Sequence of chain 1.A:
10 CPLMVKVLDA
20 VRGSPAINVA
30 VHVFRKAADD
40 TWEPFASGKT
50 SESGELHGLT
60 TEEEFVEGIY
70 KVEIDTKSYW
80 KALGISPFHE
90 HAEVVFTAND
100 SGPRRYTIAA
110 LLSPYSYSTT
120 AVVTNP

Sequence of chain 2.A:
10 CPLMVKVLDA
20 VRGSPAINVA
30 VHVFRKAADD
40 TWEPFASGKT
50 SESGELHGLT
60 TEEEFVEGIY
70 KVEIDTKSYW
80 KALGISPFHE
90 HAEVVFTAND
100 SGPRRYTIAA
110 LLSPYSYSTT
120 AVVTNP

Binding-site contacts:
Ligand atom C13 contacts residue ALA108 of chain 1.A at 3.4 Å (hydrophobic).
Ligand atom C10 contacts residue LEU110 of chain 2.A at 3.5 Å (hydrophobic).
Ligand atom O contacts residue 4TX1 of chain 2.C at 1.2 Å.
Ligand atom C5 contacts residue 4TX1 of chain 2.C at 0.9 Å.
Ligand atom C14 contacts residue THR118 of chain 2.A at 3.8 Å.
Ligand atom C contacts residue LYS15 of chain 1.A at 3.8 Å.
Ligand atom C2 contacts residue LEU17 of chain 2.A at 3.7 Å (hydrophobic).
Ligand atom C14 contacts residue SER117 of chain 2.A at 3.2 Å.
Ligand atom O1 contacts residue LYS15 of chain 2.A at 2.5 Å (salt-bridge).
Ligand atom C11 contacts residue SER117 of chain 1.A at 3.9 Å.
Ligand atom C13 contacts residue 4TX1 of chain 2.C at 0.9 Å.
Ligand atom C13 contacts residue ALA109 of chain 1.A at 3.7 Å (hydrophobic).
Ligand atom C9 contacts residue LEU110 of chain 2.A at 3.8 Å (hydrophobic).
Ligand atom C13 contacts residue SER117 of chain 1.A at 3.7 Å.
Ligand atom C8 contacts residue 4TX1 of chain 2.C at 0.3 Å.
Ligand atom C10 contacts residue SER117 of chain 2.A at 3.9 Å.
Ligand atom C11 contacts residue LEU110 of chain 2.A at 3.5 Å (hydrophobic).
Ligand atom C10 contacts residue 4TX1 of chain 2.C at 1.0 Å.
Ligand atom C6 contacts residue LEU17 of chain 1.A at 3.5 Å (hydrophobic).
Ligand atom O2 contacts residue ALA108 of chain 1.A at 3.6 Å.
Ligand atom C14 contacts residue ALA108 of chain 2.A at 3.9 Å (hydrophobic).
Ligand atom C2 contacts residue 4TX1 of chain 2.C at 1.6 Å.
Ligand atom C13 contacts residue LEU110 of chain 1.A at 3.9 Å (hydrophobic).
Ligand atom C14 contacts residue 4TX1 of chain 2.C at 0.9 Å.
Ligand atom O1 contacts residue 4TX1 of chain 2.C at 1.2 Å (h-bond).
Ligand atom C9 contacts residue 4TX1 of chain 2.C at 0.5 Å.
Ligand atom C13 contacts residue THR119 of chain 1.A at 3.7 Å.
Ligand atom C4 contacts residue 4TX1 of chain 2.C at 1.0 Å.
Ligand atom O2 contacts residue 4TX1 of chain 2.C at 1.5 Å.
Ligand atom C contacts residue LYS15 of chain 2.A at 3.7 Å.
Ligand atom C contacts residue 4TX1 of chain 2.C at 0.1 Å.
Ligand atom C1 contacts residue 4TX1 of chain 2.C at 1.2 Å.
Ligand atom C14 contacts residue LEU110 of chain 2.A at 3.7 Å (hydrophobic).
Ligand atom C6 contacts residue 4TX1 of chain 2.C at 1.7 Å.
Ligand atom O contacts residue LYS15 of chain 1.A at 2.9 Å (salt-bridge).
Ligand atom C11 contacts residue 4TX1 of chain 2.C at 1.0 Å.
Ligand atom C7 contacts residue 4TX1 of chain 2.C at 0.3 Å.
Ligand atom C3 contacts residue 4TX1 of chain 2.C at 2.0 Å.
Ligand atom C2 contacts residue LYS15 of chain 2.A at 3.2 Å.
Ligand atom C12 contacts residue 4TX1 of chain 2.C at 0.5 Å.

This protein binds this small molecule.
Small molecule (SMILES): Cc1ccc(C)c(OCCCC(C)(C)C(=O)O)c1